Binding-site contacts:
Ligand atom C3 contacts residue ARG216 of chain 1.B at 3.9 Å.
Ligand atom C2 contacts residue ARG216 of chain 1.B at 4.0 Å.
Ligand atom C2 contacts residue ASN552 of chain 1.B at 2.5 Å.
Ligand atom O5 contacts residue ARG216 of chain 1.B at 3.3 Å.
Ligand atom O3 contacts residue ARG216 of chain 1.B at 4.3 Å.
Ligand atom O7 contacts residue ASN552 of chain 1.B at 3.9 Å.
Ligand atom N2 contacts residue ASN552 of chain 1.B at 3.0 Å (h-bond).
Ligand atom O7 contacts residue PHE550 of chain 1.B at 4.2 Å.
Ligand atom C1 contacts residue ASN552 of chain 1.B at 1.4 Å.
Ligand atom C7 contacts residue PHE550 of chain 1.B at 4.2 Å (hydrophobic).
Ligand atom O7 contacts residue ASP556 of chain 1.B at 4.4 Å.
Ligand atom N2 contacts residue ARG216 of chain 1.B at 3.5 Å (salt-bridge).
Ligand atom C4 contacts residue ASN552 of chain 1.B at 4.2 Å.
Ligand atom O6 contacts residue ARG216 of chain 1.B at 4.0 Å.
Ligand atom C3 contacts residue ASN552 of chain 1.B at 3.8 Å.
Ligand atom C1 contacts residue ARG216 of chain 1.B at 4.1 Å.
Ligand atom O4 contacts residue ARG216 of chain 1.B at 4.0 Å.
Ligand atom C5 contacts residue ASN218 of chain 1.B at 4.3 Å.
Ligand atom C6 contacts residue ARG216 of chain 1.B at 3.9 Å.
Ligand atom O6 contacts residue ASN218 of chain 1.B at 4.1 Å.
Ligand atom C5 contacts residue ARG216 of chain 1.B at 4.2 Å.
Ligand atom O5 contacts residue ASN218 of chain 1.B at 3.6 Å (h-bond).
Ligand atom O5 contacts residue ASN552 of chain 1.B at 2.3 Å (h-bond).
Ligand atom C8 contacts residue PHE550 of chain 1.B at 3.6 Å (hydrophobic).
Ligand atom C7 contacts residue ASN552 of chain 1.B at 3.6 Å.
Ligand atom C1 contacts residue ASN218 of chain 1.B at 3.9 Å.
Ligand atom C6 contacts residue ASN218 of chain 1.B at 4.1 Å.
Ligand atom C8 contacts residue ASN552 of chain 1.B at 4.3 Å.
Ligand atom C5 contacts residue ASN552 of chain 1.B at 3.6 Å.

Sequence of chain 1.B:
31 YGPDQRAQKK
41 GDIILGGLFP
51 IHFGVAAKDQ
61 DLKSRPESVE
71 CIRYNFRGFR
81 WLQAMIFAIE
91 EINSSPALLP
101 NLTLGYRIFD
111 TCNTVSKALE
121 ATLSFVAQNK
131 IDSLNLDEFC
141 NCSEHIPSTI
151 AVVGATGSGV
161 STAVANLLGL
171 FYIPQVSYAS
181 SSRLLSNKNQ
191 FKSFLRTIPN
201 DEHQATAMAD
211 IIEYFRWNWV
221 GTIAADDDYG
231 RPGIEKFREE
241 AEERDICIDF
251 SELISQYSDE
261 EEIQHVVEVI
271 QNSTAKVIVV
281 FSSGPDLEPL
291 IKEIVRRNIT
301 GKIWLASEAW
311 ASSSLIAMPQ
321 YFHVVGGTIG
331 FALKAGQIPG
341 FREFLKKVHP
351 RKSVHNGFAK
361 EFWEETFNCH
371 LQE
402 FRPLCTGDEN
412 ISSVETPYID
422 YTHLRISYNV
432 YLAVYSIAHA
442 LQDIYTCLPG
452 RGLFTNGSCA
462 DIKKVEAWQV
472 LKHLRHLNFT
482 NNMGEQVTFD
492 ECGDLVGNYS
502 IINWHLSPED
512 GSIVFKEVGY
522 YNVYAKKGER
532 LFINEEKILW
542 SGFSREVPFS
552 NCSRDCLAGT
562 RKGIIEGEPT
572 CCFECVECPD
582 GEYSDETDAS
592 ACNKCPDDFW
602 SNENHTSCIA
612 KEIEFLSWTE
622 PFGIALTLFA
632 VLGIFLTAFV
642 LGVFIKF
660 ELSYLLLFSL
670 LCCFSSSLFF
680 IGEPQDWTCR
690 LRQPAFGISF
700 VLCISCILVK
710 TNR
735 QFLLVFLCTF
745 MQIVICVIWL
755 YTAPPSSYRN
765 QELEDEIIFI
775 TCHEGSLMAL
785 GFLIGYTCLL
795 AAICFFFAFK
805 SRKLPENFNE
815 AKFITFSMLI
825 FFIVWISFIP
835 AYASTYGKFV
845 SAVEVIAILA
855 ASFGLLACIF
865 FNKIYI

This small molecule binds to this protein.
Small molecule (SMILES): CC(=O)N[C@H]1[C@H](O[C@H]2[C@H](O)[C@@H](NC(C)=O)CO[C@@H]2CO)O[C@H](CO)[C@@H](O[C@@H]2O[C@H](CO)[C@@H](O)[C@H](O)[C@H]2NC(C)=O)[C@@H]1O